Sequence of chain 1.E:
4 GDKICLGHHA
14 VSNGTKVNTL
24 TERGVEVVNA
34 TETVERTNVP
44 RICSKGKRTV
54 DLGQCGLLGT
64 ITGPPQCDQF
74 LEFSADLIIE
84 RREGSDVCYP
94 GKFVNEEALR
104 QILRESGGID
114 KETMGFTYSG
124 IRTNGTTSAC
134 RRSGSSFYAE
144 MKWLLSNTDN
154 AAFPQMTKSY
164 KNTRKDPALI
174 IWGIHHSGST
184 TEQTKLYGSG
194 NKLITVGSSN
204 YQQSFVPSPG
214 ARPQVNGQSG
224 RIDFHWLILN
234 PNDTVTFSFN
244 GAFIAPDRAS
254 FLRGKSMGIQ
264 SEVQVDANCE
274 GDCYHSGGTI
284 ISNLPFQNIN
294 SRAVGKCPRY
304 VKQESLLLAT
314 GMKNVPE

Binding-site contacts:
Ligand atom C5 contacts residue ASN127 of chain 1.E at 3.6 Å.
Ligand atom O7 contacts residue ASN127 of chain 1.E at 3.7 Å.
Ligand atom C6 contacts residue ARG125 of chain 1.E at 3.7 Å.
Ligand atom C2 contacts residue ASN127 of chain 1.E at 2.7 Å.
Ligand atom C1 contacts residue ASN127 of chain 1.E at 1.4 Å.
Ligand atom N2 contacts residue ASN127 of chain 1.E at 3.2 Å (h-bond).
Ligand atom O5 contacts residue ARG125 of chain 1.E at 4.0 Å.
Ligand atom C7 contacts residue ASN127 of chain 1.E at 3.7 Å.
Ligand atom C5 contacts residue ARG125 of chain 1.E at 3.7 Å.
Ligand atom C4 contacts residue ASN127 of chain 1.E at 4.2 Å.
Ligand atom C1 contacts residue ARG125 of chain 1.E at 4.4 Å.
Ligand atom C3 contacts residue ASN127 of chain 1.E at 4.0 Å.
Ligand atom O5 contacts residue ASN127 of chain 1.E at 2.3 Å (h-bond).

The protein below binds the small molecule below.
Small molecule (SMILES): CC(=O)N[C@@H]1[C@@H](O)[C@H](O)[C@@H](CO)O[C@H]1O